The protein below binds the small molecule below.
Small molecule (SMILES): CCN(CC)c1ccc2cc(C(=O)NC=CN3C(=O)CCC3=O)c(=O)oc2c1

Sequence of chain 1.C:
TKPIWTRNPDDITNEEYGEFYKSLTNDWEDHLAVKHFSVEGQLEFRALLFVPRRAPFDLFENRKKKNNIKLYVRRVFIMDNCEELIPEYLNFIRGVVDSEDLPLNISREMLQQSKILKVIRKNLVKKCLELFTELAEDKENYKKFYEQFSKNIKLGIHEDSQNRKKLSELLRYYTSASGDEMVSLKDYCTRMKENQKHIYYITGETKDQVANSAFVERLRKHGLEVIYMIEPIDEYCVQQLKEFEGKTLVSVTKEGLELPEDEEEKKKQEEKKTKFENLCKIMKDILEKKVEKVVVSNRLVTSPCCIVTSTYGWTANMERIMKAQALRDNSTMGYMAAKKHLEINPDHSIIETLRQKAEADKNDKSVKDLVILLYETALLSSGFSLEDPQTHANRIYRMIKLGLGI

Binding-site contacts:
Ligand atom C2 contacts residue LEU120 of chain 1.C at 4.3 Å (hydrophobic).
Ligand atom C2 contacts residue MET82 of chain 1.C at 3.4 Å (hydrophobic).
Ligand atom C5 contacts residue GLU86 of chain 1.C at 3.6 Å.
Ligand atom N8 contacts residue MET82 of chain 1.C at 4.1 Å.
Ligand atom O11 contacts residue MET82 of chain 1.C at 4.0 Å.
Ligand atom N8 contacts residue GLN116 of chain 1.C at 3.6 Å.
Ligand atom O5 contacts residue GLU87 of chain 1.C at 3.6 Å.
Ligand atom O5 contacts residue CYS85 of chain 1.C at 3.8 Å.
Ligand atom C5 contacts residue CYS85 of chain 1.C at 3.0 Å (hydrophobic).
Ligand atom O3 contacts residue CYS85 of chain 1.C at 4.0 Å.
Ligand atom O9 contacts residue LEU107 of chain 1.C at 3.9 Å.
Ligand atom C2 contacts residue CYS85 of chain 1.C at 1.8 Å (hydrophobic).
Ligand atom C20 contacts residue ILE81 of chain 1.C at 4.0 Å (hydrophobic).
Ligand atom C5 contacts residue LEU120 of chain 1.C at 4.4 Å (hydrophobic).
Ligand atom N4 contacts residue CYS85 of chain 1.C at 3.5 Å (h-bond).
Ligand atom C3 contacts residue MET82 of chain 1.C at 3.7 Å (hydrophobic).
Ligand atom O9 contacts residue GLN116 of chain 1.C at 2.3 Å (h-bond).
Ligand atom C3 contacts residue CYS85 of chain 1.C at 3.0 Å (hydrophobic).
Ligand atom C9 contacts residue MET82 of chain 1.C at 4.1 Å (hydrophobic).
Ligand atom C28 contacts residue MET82 of chain 1.C at 4.2 Å (hydrophobic).
Ligand atom C1 contacts residue GLU86 of chain 1.C at 3.5 Å.
Ligand atom C3 contacts residue LEU120 of chain 1.C at 3.7 Å (hydrophobic).
Ligand atom C5 contacts residue GLU87 of chain 1.C at 4.2 Å.
Ligand atom C6 contacts residue LEU120 of chain 1.C at 3.6 Å (hydrophobic).
Ligand atom O3 contacts residue LEU120 of chain 1.C at 3.7 Å.
Ligand atom O3 contacts residue MET82 of chain 1.C at 4.0 Å.
Ligand atom N4 contacts residue LEU120 of chain 1.C at 3.7 Å.
Ligand atom C1 contacts residue CYS85 of chain 1.C at 1.8 Å (hydrophobic).
Ligand atom C24 contacts residue MET82 of chain 1.C at 4.0 Å (hydrophobic).
Ligand atom C12 contacts residue MET82 of chain 1.C at 3.8 Å (hydrophobic).
Ligand atom C1 contacts residue MET82 of chain 1.C at 4.0 Å (hydrophobic).
Ligand atom N4 contacts residue MET82 of chain 1.C at 4.3 Å.
Ligand atom C14 contacts residue MET82 of chain 1.C at 3.6 Å (hydrophobic).
Ligand atom C9 contacts residue GLN116 of chain 1.C at 3.2 Å.
Ligand atom C6 contacts residue GLN116 of chain 1.C at 3.6 Å.
Ligand atom O3 contacts residue GLN116 of chain 1.C at 3.8 Å.
Ligand atom C7 contacts residue GLN116 of chain 1.C at 3.1 Å.
Ligand atom C2 contacts residue LEU74 of chain 1.C at 4.2 Å (hydrophobic).
Ligand atom C13 contacts residue MET82 of chain 1.C at 3.5 Å (hydrophobic).
Ligand atom O5 contacts residue GLU86 of chain 1.C at 3.0 Å (salt-bridge).